Sequence of chain 1.A:
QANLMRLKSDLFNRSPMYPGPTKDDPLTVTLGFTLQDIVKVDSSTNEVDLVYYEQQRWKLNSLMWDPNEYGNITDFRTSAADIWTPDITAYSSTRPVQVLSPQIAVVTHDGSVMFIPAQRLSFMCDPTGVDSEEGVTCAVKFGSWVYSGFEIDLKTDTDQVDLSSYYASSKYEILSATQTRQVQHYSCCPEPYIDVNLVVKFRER

Binding-site contacts:
Ligand atom C1 contacts residue TYR72 of chain 1.B at 3.4 Å (hydrophobic).
Ligand atom C11 contacts residue TYR212 of chain 1.A at 4.1 Å (hydrophobic).
Ligand atom C13 contacts residue TYR212 of chain 1.A at 3.7 Å (hydrophobic).
Ligand atom C4 contacts residue TYR72 of chain 1.B at 4.2 Å (hydrophobic).
Ligand atom C12 contacts residue TYR212 of chain 1.A at 4.2 Å (hydrophobic).
Ligand atom O1 contacts residue TYR110 of chain 1.A at 4.3 Å.
Ligand atom C7 contacts residue ILE135 of chain 1.B at 4.0 Å (hydrophobic).
Ligand atom C8 contacts residue TRP164 of chain 1.A at 4.4 Å (hydrophobic).
Ligand atom CL contacts residue TYR212 of chain 1.A at 3.7 Å.
Ligand atom C1 contacts residue TYR110 of chain 1.A at 3.9 Å (hydrophobic).
Ligand atom C8 contacts residue TYR110 of chain 1.A at 4.1 Å (hydrophobic).
Ligand atom C7 contacts residue TRP164 of chain 1.A at 4.1 Å (hydrophobic).
Ligand atom C3 contacts residue TYR72 of chain 1.B at 4.4 Å (hydrophobic).
Ligand atom N2 contacts residue TYR72 of chain 1.B at 3.8 Å.
Ligand atom C5 contacts residue TYR72 of chain 1.B at 4.4 Å (hydrophobic).
Ligand atom C14 contacts residue TYR212 of chain 1.A at 3.7 Å (hydrophobic).
Ligand atom C1 contacts residue TRP164 of chain 1.A at 4.2 Å (hydrophobic).
Ligand atom C11 contacts residue TYR205 of chain 1.A at 4.1 Å (hydrophobic).
Ligand atom C9 contacts residue TYR110 of chain 1.A at 4.3 Å (hydrophobic).
Ligand atom C6 contacts residue TRP164 of chain 1.A at 3.8 Å (hydrophobic).
Ligand atom C12 contacts residue TYR205 of chain 1.A at 3.8 Å (hydrophobic).
Ligand atom CL contacts residue CYS208 of chain 1.A at 3.6 Å.
Ligand atom C15 contacts residue TYR212 of chain 1.A at 3.8 Å (hydrophobic).
Ligand atom C10 contacts residue TYR212 of chain 1.A at 4.1 Å (hydrophobic).
Ligand atom C2 contacts residue ILE135 of chain 1.B at 3.7 Å (hydrophobic).
Ligand atom CL contacts residue CYS207 of chain 1.A at 4.5 Å.

A small-molecule ligand and the protein it binds are described below.
Small molecule (SMILES): NC[C@@H](OCc1ccc(Cl)cc1)c1ccccc1

Sequence of chain 1.B:
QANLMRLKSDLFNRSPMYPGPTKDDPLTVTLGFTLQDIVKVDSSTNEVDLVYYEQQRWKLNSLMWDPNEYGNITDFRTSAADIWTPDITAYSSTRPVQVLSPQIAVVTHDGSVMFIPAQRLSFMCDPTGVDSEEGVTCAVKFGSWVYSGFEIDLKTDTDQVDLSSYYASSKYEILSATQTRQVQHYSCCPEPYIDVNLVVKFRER